The protein below binds the small molecule below.
Small molecule (SMILES): CC(=O)N[C@H]1[C@H](O[C@H]2[C@H](O)[C@@H](NC(C)=O)CO[C@@H]2CO)O[C@H](CO)[C@@H](O)[C@@H]1O

Binding-site contacts:
Ligand atom C6 contacts residue THR241 of chain 1.D at 4.0 Å.
Ligand atom C8 contacts residue HIS356 of chain 1.D at 3.8 Å.
Ligand atom N2 contacts residue ASN239 of chain 1.D at 2.9 Å (h-bond).
Ligand atom O7 contacts residue ASN239 of chain 1.D at 3.3 Å (h-bond).
Ligand atom C1 contacts residue ASN239 of chain 1.D at 1.5 Å.
Ligand atom C8 contacts residue ASN239 of chain 1.D at 4.4 Å.
Ligand atom C8 contacts residue ILE282 of chain 1.D at 4.2 Å (hydrophobic).
Ligand atom C5 contacts residue THR241 of chain 1.D at 3.7 Å.
Ligand atom O7 contacts residue ILE277 of chain 1.D at 4.5 Å.
Ligand atom C8 contacts residue ILE277 of chain 1.D at 4.0 Å (hydrophobic).
Ligand atom C3 contacts residue ASN239 of chain 1.D at 3.8 Å.
Ligand atom C8 contacts residue GLY242 of chain 1.D at 4.2 Å.
Ligand atom C7 contacts residue ILE277 of chain 1.D at 4.5 Å (hydrophobic).
Ligand atom O7 contacts residue HIS356 of chain 1.D at 2.9 Å (h-bond).
Ligand atom C8 contacts residue PRO243 of chain 1.D at 3.7 Å (hydrophobic).
Ligand atom C7 contacts residue HIS356 of chain 1.D at 3.7 Å.
Ligand atom O5 contacts residue THR241 of chain 1.D at 3.8 Å.
Ligand atom O5 contacts residue ASN239 of chain 1.D at 2.5 Å (h-bond).
Ligand atom C3 contacts residue THR241 of chain 1.D at 4.1 Å.
Ligand atom C1 contacts residue THR241 of chain 1.D at 4.0 Å.
Ligand atom C7 contacts residue ASN239 of chain 1.D at 3.3 Å.
Ligand atom C5 contacts residue ASN239 of chain 1.D at 3.7 Å.
Ligand atom C8 contacts residue SER279 of chain 1.D at 3.4 Å.
Ligand atom C4 contacts residue ASN239 of chain 1.D at 4.3 Å.
Ligand atom C2 contacts residue ASN239 of chain 1.D at 2.6 Å.
Ligand atom O4 contacts residue THR241 of chain 1.D at 4.5 Å.

Sequence of chain 1.D:
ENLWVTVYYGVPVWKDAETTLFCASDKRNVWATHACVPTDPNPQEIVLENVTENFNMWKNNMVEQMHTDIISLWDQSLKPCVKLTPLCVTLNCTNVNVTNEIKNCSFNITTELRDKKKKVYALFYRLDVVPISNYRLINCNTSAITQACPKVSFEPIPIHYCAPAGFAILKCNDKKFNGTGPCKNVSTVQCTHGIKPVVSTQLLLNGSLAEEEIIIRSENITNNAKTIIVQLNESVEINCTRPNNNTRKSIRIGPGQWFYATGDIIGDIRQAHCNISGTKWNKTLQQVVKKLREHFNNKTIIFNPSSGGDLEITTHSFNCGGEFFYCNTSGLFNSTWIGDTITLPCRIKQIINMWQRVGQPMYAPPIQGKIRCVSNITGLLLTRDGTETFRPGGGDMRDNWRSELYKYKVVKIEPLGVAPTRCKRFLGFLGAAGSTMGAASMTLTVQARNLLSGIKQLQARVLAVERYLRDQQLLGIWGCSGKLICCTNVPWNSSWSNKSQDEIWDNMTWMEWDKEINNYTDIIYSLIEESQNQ